A protein and the small-molecule ligand that binds it are described below.
Small molecule (SMILES): CC(=O)N[C@@H]1[C@@H](O)[C@H](O)[C@@H](CO)O[C@H]1O

Sequence of chain 1.B:
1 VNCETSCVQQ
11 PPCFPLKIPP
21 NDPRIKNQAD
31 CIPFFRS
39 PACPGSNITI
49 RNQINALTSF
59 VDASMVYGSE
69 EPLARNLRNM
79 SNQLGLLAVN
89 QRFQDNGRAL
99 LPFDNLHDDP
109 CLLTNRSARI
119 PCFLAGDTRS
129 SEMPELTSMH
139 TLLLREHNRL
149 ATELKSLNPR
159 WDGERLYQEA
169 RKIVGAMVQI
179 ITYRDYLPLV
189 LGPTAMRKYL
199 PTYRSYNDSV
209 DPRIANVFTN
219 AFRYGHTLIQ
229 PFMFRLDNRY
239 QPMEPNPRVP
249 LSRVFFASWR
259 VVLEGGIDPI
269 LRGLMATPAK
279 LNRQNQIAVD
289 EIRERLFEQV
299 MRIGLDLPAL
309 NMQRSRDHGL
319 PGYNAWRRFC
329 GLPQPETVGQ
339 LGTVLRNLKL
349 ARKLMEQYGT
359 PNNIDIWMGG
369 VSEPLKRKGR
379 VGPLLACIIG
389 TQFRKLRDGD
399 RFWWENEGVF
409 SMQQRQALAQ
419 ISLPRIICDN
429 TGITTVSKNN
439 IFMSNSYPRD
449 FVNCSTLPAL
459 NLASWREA

Binding-site contacts:
Ligand atom O6 contacts residue LEU84 of chain 1.B at 3.5 Å.
Ligand atom C7 contacts residue ALA86 of chain 1.B at 4.2 Å (hydrophobic).
Ligand atom O6 contacts residue LEU82 of chain 1.B at 4.2 Å.
Ligand atom C5 contacts residue ASN77 of chain 1.B at 3.6 Å.
Ligand atom C1 contacts residue ASN77 of chain 1.B at 1.4 Å.
Ligand atom O7 contacts residue ALA86 of chain 1.B at 3.5 Å.
Ligand atom O6 contacts residue ASN77 of chain 1.B at 4.5 Å.
Ligand atom N2 contacts residue ASN77 of chain 1.B at 2.9 Å (h-bond).
Ligand atom C7 contacts residue VAL87 of chain 1.B at 4.0 Å (hydrophobic).
Ligand atom O7 contacts residue ASN77 of chain 1.B at 3.5 Å (h-bond).
Ligand atom C7 contacts residue ASN77 of chain 1.B at 3.4 Å.
Ligand atom C8 contacts residue VAL87 of chain 1.B at 4.3 Å (hydrophobic).
Ligand atom O7 contacts residue GLN89 of chain 1.B at 3.1 Å (h-bond).
Ligand atom O5 contacts residue ASN80 of chain 1.B at 3.0 Å (h-bond).
Ligand atom C1 contacts residue SER79 of chain 1.B at 4.5 Å.
Ligand atom N2 contacts residue GLN89 of chain 1.B at 3.5 Å (h-bond).
Ligand atom C8 contacts residue GLN89 of chain 1.B at 3.1 Å.
Ligand atom O5 contacts residue LEU84 of chain 1.B at 4.0 Å.
Ligand atom N2 contacts residue SER79 of chain 1.B at 4.4 Å.
Ligand atom O6 contacts residue ASN80 of chain 1.B at 4.3 Å.
Ligand atom O7 contacts residue VAL87 of chain 1.B at 2.9 Å (h-bond).
Ligand atom O5 contacts residue ASN77 of chain 1.B at 2.3 Å (h-bond).
Ligand atom C2 contacts residue ASN77 of chain 1.B at 2.4 Å.
Ligand atom C3 contacts residue ASN77 of chain 1.B at 3.8 Å.
Ligand atom C6 contacts residue ASN80 of chain 1.B at 3.6 Å.
Ligand atom C4 contacts residue ASN77 of chain 1.B at 4.2 Å.
Ligand atom O3 contacts residue GLN89 of chain 1.B at 3.3 Å (h-bond).
Ligand atom C2 contacts residue GLN89 of chain 1.B at 4.2 Å.
Ligand atom C5 contacts residue ASN80 of chain 1.B at 3.2 Å.
Ligand atom C1 contacts residue ASN80 of chain 1.B at 3.4 Å.
Ligand atom C7 contacts residue GLN89 of chain 1.B at 3.0 Å.
Ligand atom C8 contacts residue ALA86 of chain 1.B at 4.0 Å (hydrophobic).
Ligand atom C3 contacts residue GLN89 of chain 1.B at 4.3 Å.
Ligand atom C6 contacts residue LEU82 of chain 1.B at 4.2 Å (hydrophobic).